Binding-site contacts:
Ligand atom O13 contacts residue ASN35 of chain 1.A at 2.8 Å (h-bond).
Ligand atom O01 contacts residue ILE130 of chain 1.A at 3.3 Å.
Ligand atom O14 contacts residue LEU34 of chain 1.A at 3.5 Å.
Ligand atom C12 contacts residue GLY128 of chain 1.A at 3.6 Å.
Ligand atom C04 contacts residue COA1 of chain 1.B at 3.9 Å.
Ligand atom O13 contacts residue ILE102 of chain 1.A at 3.5 Å.
Ligand atom O01 contacts residue PHE28 of chain 1.A at 3.8 Å.
Ligand atom C07 contacts residue PHE28 of chain 1.A at 3.8 Å (hydrophobic).
Ligand atom O01 contacts residue COA1 of chain 1.B at 3.3 Å.
Ligand atom O14 contacts residue ASN35 of chain 1.A at 3.0 Å (h-bond).
Ligand atom C06 contacts residue PHE28 of chain 1.A at 3.8 Å (hydrophobic).
Ligand atom O13 contacts residue PHE99 of chain 1.A at 3.5 Å.
Ligand atom C08 contacts residue ASP32 of chain 1.A at 3.4 Å.
Ligand atom N02 contacts residue LEU165 of chain 1.A at 3.1 Å (h-bond).
Ligand atom C12 contacts residue VAL164 of chain 1.A at 3.6 Å (hydrophobic).
Ligand atom O01 contacts residue LYS129 of chain 1.A at 3.4 Å (salt-bridge).
Ligand atom C05 contacts residue MET106 of chain 1.A at 3.8 Å (hydrophobic).
Ligand atom C05 contacts residue PHE28 of chain 1.A at 3.8 Å (hydrophobic).
Ligand atom C11 contacts residue ASN35 of chain 1.A at 3.8 Å.
Ligand atom C11 contacts residue ILE102 of chain 1.A at 3.9 Å (hydrophobic).
Ligand atom C12 contacts residue LYS129 of chain 1.A at 3.9 Å.
Ligand atom O14 contacts residue ILE102 of chain 1.A at 3.6 Å.
Ligand atom C07 contacts residue MET106 of chain 1.A at 3.3 Å (hydrophobic).
Ligand atom N02 contacts residue LYS129 of chain 1.A at 3.4 Å (salt-bridge).
Ligand atom C06 contacts residue ASP32 of chain 1.A at 3.5 Å.
Ligand atom C10 contacts residue COA1 of chain 1.B at 3.3 Å.
Ligand atom C11 contacts residue PHE28 of chain 1.A at 3.7 Å (hydrophobic).
Ligand atom C08 contacts residue ASN35 of chain 1.A at 3.9 Å.
Ligand atom N02 contacts residue COA1 of chain 1.B at 3.4 Å (h-bond).
Ligand atom C12 contacts residue LEU165 of chain 1.A at 3.6 Å (hydrophobic).
Ligand atom C12 contacts residue COA1 of chain 1.B at 3.6 Å.
Ligand atom C10 contacts residue LEU131 of chain 1.A at 3.7 Å (hydrophobic).
Ligand atom O01 contacts residue LEU131 of chain 1.A at 2.8 Å (h-bond).
Ligand atom C10 contacts residue LYS129 of chain 1.A at 3.3 Å.
Ligand atom O14 contacts residue ASP32 of chain 1.A at 2.6 Å (salt-bridge).
Ligand atom C10 contacts residue LEU165 of chain 1.A at 3.8 Å (hydrophobic).
Ligand atom O13 contacts residue LEU46 of chain 1.A at 3.8 Å.
Ligand atom C04 contacts residue LYS129 of chain 1.A at 3.7 Å.
Ligand atom C08 contacts residue PHE28 of chain 1.A at 3.7 Å (hydrophobic).
Ligand atom C09 contacts residue PHE28 of chain 1.A at 3.8 Å (hydrophobic).

Sequence of chain 1.A:
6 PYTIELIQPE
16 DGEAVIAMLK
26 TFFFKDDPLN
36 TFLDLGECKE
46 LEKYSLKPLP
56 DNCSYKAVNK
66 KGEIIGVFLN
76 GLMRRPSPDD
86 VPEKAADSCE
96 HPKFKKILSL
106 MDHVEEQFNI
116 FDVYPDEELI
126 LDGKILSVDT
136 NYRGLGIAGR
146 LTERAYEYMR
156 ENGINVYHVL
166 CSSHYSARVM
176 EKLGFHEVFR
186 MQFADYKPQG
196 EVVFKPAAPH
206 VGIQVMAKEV

A small-molecule ligand and the protein it binds are described below.
Small molecule (SMILES): CC(=O)NCCc1ccc(O)c(O)c1